This small molecule binds to this protein.
Small molecule (SMILES): C[C@@H](N)C(=O)O

Sequence of chain 1.A:
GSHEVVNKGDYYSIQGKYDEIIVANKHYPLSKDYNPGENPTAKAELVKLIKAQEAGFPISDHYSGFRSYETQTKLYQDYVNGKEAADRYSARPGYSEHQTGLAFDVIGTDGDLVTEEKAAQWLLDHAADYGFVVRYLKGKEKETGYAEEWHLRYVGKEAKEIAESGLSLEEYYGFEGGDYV

Binding-site contacts:
Ligand atom CA contacts residue TYR93 of chain 1.A at 4.1 Å (hydrophobic).
Ligand atom OXT contacts residue SER94 of chain 1.A at 3.9 Å.
Ligand atom O contacts residue ALA95 of chain 1.A at 3.8 Å.
Ligand atom OXT contacts residue SER100 of chain 1.A at 4.2 Å.
Ligand atom O contacts residue GLU101 of chain 1.A at 4.5 Å.
Ligand atom O contacts residue ARG69 of chain 1.A at 4.5 Å.
Ligand atom C contacts residue ALA95 of chain 1.A at 3.9 Å (hydrophobic).
Ligand atom CB contacts residue TYR150 of chain 1.A at 3.3 Å (hydrophobic).
Ligand atom OXT contacts residue GLN74 of chain 1.A at 4.1 Å.
Ligand atom CB contacts residue TYR93 of chain 1.A at 4.2 Å (hydrophobic).
Ligand atom CB contacts residue TYR140 of chain 1.A at 3.9 Å (hydrophobic).
Ligand atom OXT contacts residue ARG69 of chain 1.A at 4.2 Å.
Ligand atom CA contacts residue GLU153 of chain 1.A at 3.8 Å.
Ligand atom OXT contacts residue TYR93 of chain 1.A at 4.1 Å.
Ligand atom CA contacts residue TYR140 of chain 1.A at 4.1 Å (hydrophobic).
Ligand atom C contacts residue SER100 of chain 1.A at 3.7 Å.
Ligand atom N contacts residue GLU153 of chain 1.A at 2.7 Å (salt-bridge).
Ligand atom O contacts residue HIS102 of chain 1.A at 3.6 Å.
Ligand atom N contacts residue TYR93 of chain 1.A at 3.2 Å (h-bond).
Ligand atom OXT contacts residue ALA95 of chain 1.A at 3.2 Å (h-bond).
Ligand atom O contacts residue SER100 of chain 1.A at 2.6 Å (h-bond).
Ligand atom CB contacts residue ALA95 of chain 1.A at 4.4 Å (hydrophobic).
Ligand atom CB contacts residue GLU153 of chain 1.A at 4.2 Å.
Ligand atom C contacts residue HIS102 of chain 1.A at 4.3 Å.